Binding-site contacts:
Ligand atom O contacts residue ASN227 of chain 8.Y at 3.6 Å.
Ligand atom CD1 contacts residue TYR94 of chain 8.Y at 3.5 Å (hydrophobic).
Ligand atom C contacts residue ASN281 of chain 8.Y at 3.8 Å.
Ligand atom CG2 contacts residue ASN281 of chain 8.Y at 3.6 Å.
Ligand atom CA contacts residue THR235 of chain 8.Y at 3.6 Å.
Ligand atom CG contacts residue HIS277 of chain 8.Y at 3.8 Å.
Ligand atom CB contacts residue ASP233 of chain 8.Y at 3.0 Å.
Ligand atom O contacts residue LEU286 of chain 8.Y at 3.2 Å.
Ligand atom C contacts residue THR235 of chain 8.Y at 3.6 Å.
Ligand atom CG2 contacts residue GLU236 of chain 8.Y at 3.3 Å.
Ligand atom C contacts residue THR235 of chain 8.Y at 3.6 Å.
Ligand atom N contacts residue TYR273 of chain 8.Y at 3.9 Å.
Ligand atom C contacts residue ASN227 of chain 8.Y at 3.5 Å.
Ligand atom O contacts residue ASN281 of chain 8.Y at 2.6 Å (h-bond).
Ligand atom C contacts residue TYR94 of chain 8.Y at 4.0 Å (hydrophobic).
Ligand atom O contacts residue TYR94 of chain 8.Y at 2.9 Å.
Ligand atom CG2 contacts residue LEU286 of chain 8.Y at 3.7 Å (hydrophobic).
Ligand atom CD contacts residue TYR273 of chain 8.Y at 3.3 Å (hydrophobic).
Ligand atom CB contacts residue LEU286 of chain 8.Y at 3.9 Å (hydrophobic).
Ligand atom CG contacts residue ASP233 of chain 8.Y at 3.0 Å.
Ligand atom CG2 contacts residue PHE278 of chain 8.Y at 3.7 Å (hydrophobic).
Ligand atom CG1 contacts residue TYR94 of chain 8.Y at 3.8 Å (hydrophobic).
Ligand atom CB contacts residue HIS277 of chain 8.Y at 3.7 Å.
Ligand atom CG2 contacts residue HIS277 of chain 8.Y at 3.3 Å.
Ligand atom O contacts residue LYS234 of chain 8.Y at 3.6 Å.
Ligand atom C contacts residue THR235 of chain 8.Y at 3.6 Å.
Ligand atom CB contacts residue TYR238 of chain 8.Y at 3.6 Å (hydrophobic).
Ligand atom C contacts residue LEU286 of chain 8.Y at 3.8 Å (hydrophobic).
Ligand atom CG1 contacts residue VAL280 of chain 8.Y at 4.0 Å (hydrophobic).
Ligand atom O contacts residue THR235 of chain 8.Y at 3.0 Å (h-bond).
Ligand atom O contacts residue THR235 of chain 8.Y at 3.1 Å (h-bond).
Ligand atom CD contacts residue HIS277 of chain 8.Y at 3.9 Å.
Ligand atom CD1 contacts residue TYR91 of chain 8.Y at 3.9 Å (hydrophobic).
Ligand atom CA contacts residue ASN227 of chain 8.Y at 3.7 Å.
Ligand atom CG contacts residue LYS234 of chain 8.Y at 3.3 Å.
Ligand atom N contacts residue THR235 of chain 8.Y at 3.9 Å.
Ligand atom O contacts residue HIS277 of chain 8.Y at 3.4 Å.
Ligand atom CG contacts residue TYR273 of chain 8.Y at 3.6 Å (hydrophobic).
Ligand atom N contacts residue THR235 of chain 8.Y at 3.5 Å (h-bond).
Ligand atom N contacts residue ASN227 of chain 8.Y at 3.0 Å (h-bond).

Sequence of chain 8.Y:
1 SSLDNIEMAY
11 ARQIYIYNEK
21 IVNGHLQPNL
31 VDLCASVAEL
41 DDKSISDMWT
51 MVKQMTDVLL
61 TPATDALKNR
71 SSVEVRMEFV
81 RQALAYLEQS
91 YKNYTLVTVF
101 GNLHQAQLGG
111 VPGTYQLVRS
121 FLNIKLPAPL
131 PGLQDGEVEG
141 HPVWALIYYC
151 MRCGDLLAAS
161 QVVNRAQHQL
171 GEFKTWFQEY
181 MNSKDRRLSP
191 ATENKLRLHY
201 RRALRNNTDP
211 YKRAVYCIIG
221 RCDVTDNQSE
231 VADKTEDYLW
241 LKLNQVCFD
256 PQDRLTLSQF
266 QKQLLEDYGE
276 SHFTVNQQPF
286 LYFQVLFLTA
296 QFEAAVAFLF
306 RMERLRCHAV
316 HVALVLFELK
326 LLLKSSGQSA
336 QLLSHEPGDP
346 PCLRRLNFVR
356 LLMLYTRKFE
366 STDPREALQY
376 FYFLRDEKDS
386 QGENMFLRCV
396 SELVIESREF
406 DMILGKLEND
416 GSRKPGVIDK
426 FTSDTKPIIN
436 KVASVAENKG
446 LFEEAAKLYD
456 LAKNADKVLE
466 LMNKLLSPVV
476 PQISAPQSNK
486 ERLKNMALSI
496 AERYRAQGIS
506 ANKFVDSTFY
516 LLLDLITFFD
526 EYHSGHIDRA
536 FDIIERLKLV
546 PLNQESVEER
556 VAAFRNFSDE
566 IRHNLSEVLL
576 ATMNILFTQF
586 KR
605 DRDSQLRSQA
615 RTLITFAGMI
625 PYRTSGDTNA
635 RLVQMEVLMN

This small molecule binds to this protein.
Small molecule (SMILES): CC[C@H](C)[C@H](NC(=O)[C@H](CO)NC(=O)[C@H](CCCN=C(N)N)NC(=O)[C@@H](NC(=O)[C@@H]1CCCN1C(=O)[C@@H]1CCCN1C(=O)[C@H](C)N)C(C)C)C(=O)N[C@H](C=O)Cc1ccc(O)cc1